The small molecule below binds the protein below.
Small molecule (SMILES): CC(=O)N[C@H]1[C@H](O[C@H]2[C@H](O)[C@@H](NC(C)=O)CO[C@@H]2CO)O[C@H](CO)[C@@H](O[C@@H]2O[C@H](CO)[C@@H](O)[C@H](O)[C@@H]2O)[C@@H]1O

Sequence of chain 1.A:
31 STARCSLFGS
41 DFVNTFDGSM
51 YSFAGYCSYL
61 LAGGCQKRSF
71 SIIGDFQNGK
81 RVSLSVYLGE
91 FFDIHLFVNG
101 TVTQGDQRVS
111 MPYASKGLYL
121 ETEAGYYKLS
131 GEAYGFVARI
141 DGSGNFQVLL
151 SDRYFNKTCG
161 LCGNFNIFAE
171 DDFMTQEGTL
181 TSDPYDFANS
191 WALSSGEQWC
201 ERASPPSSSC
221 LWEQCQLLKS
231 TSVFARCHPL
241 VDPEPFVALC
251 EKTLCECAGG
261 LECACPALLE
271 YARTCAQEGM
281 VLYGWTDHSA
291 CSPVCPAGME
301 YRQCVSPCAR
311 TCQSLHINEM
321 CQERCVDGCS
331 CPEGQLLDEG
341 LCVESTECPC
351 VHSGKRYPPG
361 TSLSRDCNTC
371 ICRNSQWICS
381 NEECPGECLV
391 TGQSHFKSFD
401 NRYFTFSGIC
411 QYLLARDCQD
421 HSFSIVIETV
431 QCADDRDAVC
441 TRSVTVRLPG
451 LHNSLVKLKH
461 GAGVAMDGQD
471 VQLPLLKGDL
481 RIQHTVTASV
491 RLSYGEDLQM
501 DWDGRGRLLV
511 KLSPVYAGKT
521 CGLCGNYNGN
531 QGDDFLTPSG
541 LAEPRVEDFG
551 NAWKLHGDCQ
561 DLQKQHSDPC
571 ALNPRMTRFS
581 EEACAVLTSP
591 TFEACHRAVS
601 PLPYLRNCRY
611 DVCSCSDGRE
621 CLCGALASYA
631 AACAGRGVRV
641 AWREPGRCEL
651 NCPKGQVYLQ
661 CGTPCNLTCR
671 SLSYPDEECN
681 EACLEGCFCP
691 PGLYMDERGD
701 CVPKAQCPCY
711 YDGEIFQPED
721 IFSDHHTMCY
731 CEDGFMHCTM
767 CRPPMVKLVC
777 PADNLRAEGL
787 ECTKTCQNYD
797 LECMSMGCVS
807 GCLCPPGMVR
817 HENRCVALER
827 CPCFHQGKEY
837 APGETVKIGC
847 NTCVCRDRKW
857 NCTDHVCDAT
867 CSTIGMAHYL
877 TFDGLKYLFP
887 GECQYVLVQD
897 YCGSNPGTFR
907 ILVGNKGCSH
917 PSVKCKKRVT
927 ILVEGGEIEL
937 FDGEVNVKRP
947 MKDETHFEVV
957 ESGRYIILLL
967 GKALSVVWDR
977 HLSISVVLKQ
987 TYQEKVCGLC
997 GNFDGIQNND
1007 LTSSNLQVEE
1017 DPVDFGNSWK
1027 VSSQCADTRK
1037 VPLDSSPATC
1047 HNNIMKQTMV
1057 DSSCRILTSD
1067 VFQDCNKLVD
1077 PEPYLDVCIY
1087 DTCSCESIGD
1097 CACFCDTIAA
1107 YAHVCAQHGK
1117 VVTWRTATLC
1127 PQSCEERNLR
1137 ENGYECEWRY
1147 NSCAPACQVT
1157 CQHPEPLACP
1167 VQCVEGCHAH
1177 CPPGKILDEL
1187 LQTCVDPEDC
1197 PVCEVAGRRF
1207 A

Binding-site contacts:
Ligand atom C8 contacts residue ASN99 of chain 1.A at 4.1 Å.
Ligand atom C2 contacts residue ASN99 of chain 1.A at 2.5 Å.
Ligand atom C1 contacts residue THR101 of chain 1.A at 4.5 Å.
Ligand atom N2 contacts residue THR101 of chain 1.A at 3.4 Å (h-bond).
Ligand atom O6 contacts residue VAL82 of chain 1.A at 4.2 Å.
Ligand atom O6 contacts residue PHE97 of chain 1.A at 4.3 Å.
Ligand atom C2 contacts residue THR101 of chain 1.A at 4.4 Å.
Ligand atom O7 contacts residue PHE97 of chain 1.A at 3.4 Å.
Ligand atom C8 contacts residue PHE97 of chain 1.A at 4.1 Å (hydrophobic).
Ligand atom C5 contacts residue ASN99 of chain 1.A at 3.7 Å.
Ligand atom N2 contacts residue ASN99 of chain 1.A at 2.8 Å (h-bond).
Ligand atom C1 contacts residue ASN99 of chain 1.A at 1.4 Å.
Ligand atom C5 contacts residue PHE97 of chain 1.A at 3.9 Å (hydrophobic).
Ligand atom O5 contacts residue ASN99 of chain 1.A at 2.4 Å (h-bond).
Ligand atom C6 contacts residue PHE97 of chain 1.A at 3.6 Å (hydrophobic).
Ligand atom C7 contacts residue THR101 of chain 1.A at 4.2 Å.
Ligand atom C3 contacts residue ASN99 of chain 1.A at 3.8 Å.
Ligand atom C8 contacts residue ARG108 of chain 1.A at 3.7 Å.
Ligand atom C8 contacts residue THR101 of chain 1.A at 3.9 Å.
Ligand atom C4 contacts residue ASN99 of chain 1.A at 4.2 Å.
Ligand atom O5 contacts residue PHE97 of chain 1.A at 4.1 Å.
Ligand atom C7 contacts residue ASN99 of chain 1.A at 3.8 Å.
Ligand atom O7 contacts residue ASN99 of chain 1.A at 4.4 Å.
Ligand atom C7 contacts residue PHE97 of chain 1.A at 4.0 Å (hydrophobic).